Sequence of chain 1.B:
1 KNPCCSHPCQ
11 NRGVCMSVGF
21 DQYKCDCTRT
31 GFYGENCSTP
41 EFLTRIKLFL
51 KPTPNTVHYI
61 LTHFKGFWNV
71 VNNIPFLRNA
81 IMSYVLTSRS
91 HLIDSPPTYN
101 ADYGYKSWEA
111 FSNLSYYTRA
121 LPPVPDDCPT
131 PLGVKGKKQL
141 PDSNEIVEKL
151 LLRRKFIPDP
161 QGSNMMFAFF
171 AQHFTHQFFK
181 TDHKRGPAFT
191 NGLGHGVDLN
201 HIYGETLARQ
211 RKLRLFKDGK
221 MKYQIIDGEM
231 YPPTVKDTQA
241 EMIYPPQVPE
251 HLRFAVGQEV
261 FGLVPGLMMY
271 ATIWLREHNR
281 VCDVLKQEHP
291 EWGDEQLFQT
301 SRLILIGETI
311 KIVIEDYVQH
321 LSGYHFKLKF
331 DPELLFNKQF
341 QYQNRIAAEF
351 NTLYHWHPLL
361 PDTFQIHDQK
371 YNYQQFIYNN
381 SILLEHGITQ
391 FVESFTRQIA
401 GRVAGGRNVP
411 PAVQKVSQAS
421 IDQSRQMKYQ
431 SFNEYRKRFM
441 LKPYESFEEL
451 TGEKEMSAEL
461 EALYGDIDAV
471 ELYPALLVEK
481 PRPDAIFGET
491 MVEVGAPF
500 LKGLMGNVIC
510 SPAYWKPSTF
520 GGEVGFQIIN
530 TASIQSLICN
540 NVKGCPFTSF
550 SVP

This small molecule binds to this protein.
Small molecule (SMILES): CC(=O)N[C@@H]1[C@@H](O)[C@H](O)[C@@H](CO)O[C@H]1O

Binding-site contacts:
Ligand atom O5 contacts residue ILE382 of chain 1.B at 3.2 Å.
Ligand atom O6 contacts residue SER381 of chain 1.B at 3.7 Å.
Ligand atom C1 contacts residue GLN375 of chain 1.B at 3.8 Å.
Ligand atom C7 contacts residue ASN379 of chain 1.B at 3.5 Å.
Ligand atom O5 contacts residue ASN379 of chain 1.B at 2.4 Å (h-bond).
Ligand atom C5 contacts residue ASN379 of chain 1.B at 3.7 Å.
Ligand atom C2 contacts residue ASN379 of chain 1.B at 2.5 Å.
Ligand atom O5 contacts residue GLN375 of chain 1.B at 4.3 Å.
Ligand atom C1 contacts residue ASN379 of chain 1.B at 1.4 Å.
Ligand atom C1 contacts residue ILE382 of chain 1.B at 4.1 Å (hydrophobic).
Ligand atom C6 contacts residue GLU385 of chain 1.B at 3.4 Å.
Ligand atom N2 contacts residue ASN379 of chain 1.B at 3.0 Å (h-bond).
Ligand atom C5 contacts residue SER381 of chain 1.B at 4.4 Å.
Ligand atom O7 contacts residue ASN379 of chain 1.B at 4.4 Å.
Ligand atom C3 contacts residue ASN379 of chain 1.B at 3.8 Å.
Ligand atom C8 contacts residue ASN379 of chain 1.B at 3.7 Å.
Ligand atom N2 contacts residue GLN375 of chain 1.B at 4.2 Å.
Ligand atom O5 contacts residue TYR371 of chain 1.B at 4.5 Å.
Ligand atom C6 contacts residue ILE382 of chain 1.B at 3.9 Å (hydrophobic).
Ligand atom C6 contacts residue TYR371 of chain 1.B at 4.1 Å (hydrophobic).
Ligand atom O6 contacts residue GLU385 of chain 1.B at 2.3 Å (salt-bridge).
Ligand atom O6 contacts residue ILE382 of chain 1.B at 4.2 Å.
Ligand atom C2 contacts residue GLN375 of chain 1.B at 4.1 Å.
Ligand atom C4 contacts residue ASN379 of chain 1.B at 4.3 Å.
Ligand atom C5 contacts residue ILE382 of chain 1.B at 4.1 Å (hydrophobic).